Binding-site contacts:
Ligand atom C11 contacts residue NDP1 of chain 1.H at 3.5 Å.
Ligand atom C8 contacts residue TYR166 of chain 1.B at 3.5 Å (hydrophobic).
Ligand atom C16 contacts residue THR107 of chain 1.B at 3.6 Å.
Ligand atom C4 contacts residue SER153 of chain 1.B at 4.2 Å.
Ligand atom C17 contacts residue VAL210 of chain 1.B at 4.4 Å (hydrophobic).
Ligand atom C8 contacts residue NDP1 of chain 1.H at 3.4 Å.
Ligand atom O14 contacts residue NDP1 of chain 1.H at 3.4 Å (h-bond).
Ligand atom C17 contacts residue THR107 of chain 1.B at 4.1 Å.
Ligand atom C10 contacts residue NDP1 of chain 1.H at 4.0 Å.
Ligand atom O14 contacts residue ILE104 of chain 1.B at 3.6 Å.
Ligand atom C17 contacts residue ALA206 of chain 1.B at 4.2 Å (hydrophobic).
Ligand atom C15 contacts residue THR107 of chain 1.B at 4.2 Å.
Ligand atom F13 contacts residue ALA155 of chain 1.B at 3.5 Å.
Ligand atom C6 contacts residue GLY199 of chain 1.B at 4.1 Å.
Ligand atom C16 contacts residue TYR166 of chain 1.B at 4.3 Å (hydrophobic).
Ligand atom N12 contacts residue TYR166 of chain 1.B at 2.6 Å (h-bond).
Ligand atom C6 contacts residue LEU200 of chain 1.B at 3.9 Å (hydrophobic).
Ligand atom N7 contacts residue NDP1 of chain 1.H at 3.6 Å.
Ligand atom N7 contacts residue SER153 of chain 1.B at 2.8 Å (h-bond).
Ligand atom F13 contacts residue VAL163 of chain 1.B at 3.8 Å.
Ligand atom C1 contacts residue LEU154 of chain 1.B at 3.9 Å (hydrophobic).
Ligand atom C3 contacts residue TYR160 of chain 1.B at 4.0 Å (hydrophobic).
Ligand atom C5 contacts residue SER153 of chain 1.B at 3.4 Å.
Ligand atom O14 contacts residue TYR166 of chain 1.B at 3.4 Å (h-bond).
Ligand atom F13 contacts residue SER153 of chain 1.B at 4.4 Å.
Ligand atom C17 contacts residue ALA209 of chain 1.B at 3.8 Å (hydrophobic).
Ligand atom C1 contacts residue LEU200 of chain 1.B at 4.0 Å (hydrophobic).
Ligand atom N12 contacts residue NDP1 of chain 1.H at 3.3 Å.
Ligand atom N7 contacts residue TYR166 of chain 1.B at 3.8 Å.
Ligand atom C4 contacts residue ALA155 of chain 1.B at 4.0 Å (hydrophobic).
Ligand atom C2 contacts residue TYR160 of chain 1.B at 4.1 Å (hydrophobic).
Ligand atom C6 contacts residue NDP1 of chain 1.H at 4.3 Å.
Ligand atom C6 contacts residue SER153 of chain 1.B at 3.9 Å.
Ligand atom S9 contacts residue LEU200 of chain 1.B at 4.3 Å.
Ligand atom C11 contacts residue TYR166 of chain 1.B at 3.3 Å (hydrophobic).
Ligand atom F13 contacts residue TYR166 of chain 1.B at 3.9 Å.
Ligand atom N12 contacts residue SER153 of chain 1.B at 4.1 Å.
Ligand atom C8 contacts residue SER153 of chain 1.B at 3.8 Å.
Ligand atom C10 contacts residue ALA206 of chain 1.B at 4.4 Å (hydrophobic).
Ligand atom S9 contacts residue NDP1 of chain 1.H at 4.0 Å.

Sequence of chain 1.B:
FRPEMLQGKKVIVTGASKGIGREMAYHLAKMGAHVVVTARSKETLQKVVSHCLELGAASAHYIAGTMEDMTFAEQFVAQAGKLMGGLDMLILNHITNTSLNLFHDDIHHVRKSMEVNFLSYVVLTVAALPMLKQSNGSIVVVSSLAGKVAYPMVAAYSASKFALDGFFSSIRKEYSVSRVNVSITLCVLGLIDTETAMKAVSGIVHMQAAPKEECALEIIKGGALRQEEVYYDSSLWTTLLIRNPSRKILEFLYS

A protein and the small-molecule ligand that binds it are described below.
Small molecule (SMILES): CC(C)[C@H]1SC(Nc2ccccc2F)=NC1=O